Sequence of chain 1.A:
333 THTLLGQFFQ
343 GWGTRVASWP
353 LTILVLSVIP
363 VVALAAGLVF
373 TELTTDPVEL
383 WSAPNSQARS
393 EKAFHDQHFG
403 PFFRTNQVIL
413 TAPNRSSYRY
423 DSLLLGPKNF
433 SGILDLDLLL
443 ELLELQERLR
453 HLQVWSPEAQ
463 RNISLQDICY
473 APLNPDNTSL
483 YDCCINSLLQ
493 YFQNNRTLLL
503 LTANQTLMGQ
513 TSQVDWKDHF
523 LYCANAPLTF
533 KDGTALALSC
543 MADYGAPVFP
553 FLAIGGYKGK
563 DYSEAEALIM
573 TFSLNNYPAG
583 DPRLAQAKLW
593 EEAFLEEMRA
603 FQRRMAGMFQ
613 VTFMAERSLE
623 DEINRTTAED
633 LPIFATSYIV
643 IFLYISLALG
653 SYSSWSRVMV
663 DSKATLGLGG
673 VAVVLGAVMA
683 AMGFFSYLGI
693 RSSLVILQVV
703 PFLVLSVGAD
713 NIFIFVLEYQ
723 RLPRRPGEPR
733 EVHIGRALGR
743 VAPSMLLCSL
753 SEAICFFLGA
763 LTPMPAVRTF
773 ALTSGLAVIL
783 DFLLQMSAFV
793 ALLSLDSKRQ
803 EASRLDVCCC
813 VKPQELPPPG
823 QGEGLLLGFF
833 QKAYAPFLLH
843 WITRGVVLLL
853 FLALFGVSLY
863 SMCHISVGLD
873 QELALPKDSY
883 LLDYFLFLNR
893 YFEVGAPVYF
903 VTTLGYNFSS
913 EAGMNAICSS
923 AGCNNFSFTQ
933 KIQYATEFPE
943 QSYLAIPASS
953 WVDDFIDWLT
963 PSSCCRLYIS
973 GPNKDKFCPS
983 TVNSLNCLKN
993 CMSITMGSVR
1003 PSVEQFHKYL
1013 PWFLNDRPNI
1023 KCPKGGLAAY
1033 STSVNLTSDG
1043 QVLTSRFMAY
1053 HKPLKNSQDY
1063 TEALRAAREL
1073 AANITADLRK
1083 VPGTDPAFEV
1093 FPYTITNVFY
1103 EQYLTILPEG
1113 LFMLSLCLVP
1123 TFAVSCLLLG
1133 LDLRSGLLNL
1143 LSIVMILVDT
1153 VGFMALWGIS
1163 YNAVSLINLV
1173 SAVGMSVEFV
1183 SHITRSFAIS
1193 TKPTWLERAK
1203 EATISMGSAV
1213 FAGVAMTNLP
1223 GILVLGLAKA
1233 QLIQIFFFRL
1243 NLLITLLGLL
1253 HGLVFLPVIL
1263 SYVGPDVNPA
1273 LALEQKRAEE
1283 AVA

Binding-site contacts:
Ligand atom O3 contacts residue ASN1075 of chain 1.A at 4.3 Å.
Ligand atom C7 contacts residue ASN1075 of chain 1.A at 3.9 Å.
Ligand atom C4 contacts residue ASN1075 of chain 1.A at 3.9 Å.
Ligand atom C3 contacts residue ASN1075 of chain 1.A at 3.8 Å.
Ligand atom C5 contacts residue ASN1075 of chain 1.A at 3.3 Å.
Ligand atom C1 contacts residue ASN1075 of chain 1.A at 1.4 Å.
Ligand atom O7 contacts residue ASN1075 of chain 1.A at 4.0 Å.
Ligand atom O5 contacts residue ASN1075 of chain 1.A at 1.9 Å (h-bond).
Ligand atom C2 contacts residue ASN1075 of chain 1.A at 2.7 Å.
Ligand atom N2 contacts residue ASN1075 of chain 1.A at 3.2 Å (h-bond).
Ligand atom C6 contacts residue ASN1075 of chain 1.A at 4.3 Å.

A small-molecule ligand and the protein it binds are described below.
Small molecule (SMILES): CC(=O)N[C@@H]1[C@@H](O)[C@H](O)[C@@H](CO)O[C@H]1O